Binding-site contacts:
Ligand atom C6 contacts residue ASN99 of chain 1.A at 3.5 Å.
Ligand atom O2 contacts residue ASN99 of chain 1.A at 3.1 Å (h-bond).
Ligand atom CAV contacts residue PRO41 of chain 1.A at 3.0 Å (hydrophobic).
Ligand atom NBB contacts residue LEU51 of chain 1.A at 3.7 Å.
Ligand atom CL1 contacts residue TRP40 of chain 1.A at 3.8 Å.
Ligand atom NBB contacts residue VAL46 of chain 1.A at 3.7 Å.
Ligand atom CBA contacts residue PRO45 of chain 1.A at 3.9 Å (hydrophobic).
Ligand atom CAK contacts residue TRP40 of chain 1.A at 3.5 Å (hydrophobic).
Ligand atom NBB contacts residue PRO45 of chain 1.A at 3.2 Å (h-bond).
Ligand atom CAU contacts residue PRO41 of chain 1.A at 3.7 Å (hydrophobic).
Ligand atom NBC contacts residue ASP47 of chain 1.A at 3.5 Å.
Ligand atom CBA contacts residue ASP47 of chain 1.A at 3.7 Å.
Ligand atom N1 contacts residue ASN99 of chain 1.A at 2.7 Å (h-bond).
Ligand atom CAX contacts residue ASP47 of chain 1.A at 3.7 Å.
Ligand atom CAV contacts residue LEU51 of chain 1.A at 3.4 Å (hydrophobic).
Ligand atom NBB contacts residue ASP47 of chain 1.A at 2.9 Å (salt-bridge).
Ligand atom SAW contacts residue LEU51 of chain 1.A at 2.5 Å.
Ligand atom NAY contacts residue GLN44 of chain 1.A at 3.3 Å (h-bond).
Ligand atom SAW contacts residue VAL46 of chain 1.A at 3.4 Å.
Ligand atom NBC contacts residue GLN44 of chain 1.A at 3.4 Å.
Ligand atom N9 contacts residue LEU51 of chain 1.A at 3.3 Å.
Ligand atom CAU contacts residue PHE42 of chain 1.A at 3.5 Å (hydrophobic).
Ligand atom O6 contacts residue TYR98 of chain 1.A at 3.9 Å.
Ligand atom SAW contacts residue ASP47 of chain 1.A at 3.7 Å.
Ligand atom CAT contacts residue PRO41 of chain 1.A at 3.8 Å (hydrophobic).
Ligand atom C8 contacts residue LEU51 of chain 1.A at 3.5 Å (hydrophobic).
Ligand atom NAZ contacts residue GLN44 of chain 1.A at 3.2 Å (h-bond).
Ligand atom CAT contacts residue VAL46 of chain 1.A at 3.2 Å (hydrophobic).
Ligand atom CAX contacts residue LEU51 of chain 1.A at 3.0 Å (hydrophobic).
Ligand atom CL1 contacts residue MET108 of chain 1.A at 3.4 Å.
Ligand atom C2 contacts residue ASN99 of chain 1.A at 3.3 Å.
Ligand atom O6 contacts residue TYR56 of chain 1.A at 3.9 Å.
Ligand atom NBB contacts residue GLN44 of chain 1.A at 3.9 Å.
Ligand atom CBA contacts residue GLN44 of chain 1.A at 3.5 Å.
Ligand atom C6 contacts residue ILE105 of chain 1.A at 4.0 Å (hydrophobic).
Ligand atom N1 contacts residue TYR98 of chain 1.A at 3.9 Å.
Ligand atom CAU contacts residue ILE105 of chain 1.A at 4.0 Å (hydrophobic).
Ligand atom NAY contacts residue LEU51 of chain 1.A at 3.6 Å.
Ligand atom O6 contacts residue ASN99 of chain 1.A at 2.8 Å (h-bond).
Ligand atom CAX contacts residue GLN44 of chain 1.A at 3.8 Å.

Sequence of chain 1.A:
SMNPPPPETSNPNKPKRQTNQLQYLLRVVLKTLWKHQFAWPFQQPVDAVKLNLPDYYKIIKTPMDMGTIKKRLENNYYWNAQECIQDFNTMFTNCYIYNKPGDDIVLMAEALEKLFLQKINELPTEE

The small molecule below binds the protein below.
Small molecule (SMILES): CCn1c(CSc2nc(N)n[nH]2)nc2c1c(=O)[nH]c(=O)n2Cc1ccc(Cl)cc1